Sequence of chain 1.G:
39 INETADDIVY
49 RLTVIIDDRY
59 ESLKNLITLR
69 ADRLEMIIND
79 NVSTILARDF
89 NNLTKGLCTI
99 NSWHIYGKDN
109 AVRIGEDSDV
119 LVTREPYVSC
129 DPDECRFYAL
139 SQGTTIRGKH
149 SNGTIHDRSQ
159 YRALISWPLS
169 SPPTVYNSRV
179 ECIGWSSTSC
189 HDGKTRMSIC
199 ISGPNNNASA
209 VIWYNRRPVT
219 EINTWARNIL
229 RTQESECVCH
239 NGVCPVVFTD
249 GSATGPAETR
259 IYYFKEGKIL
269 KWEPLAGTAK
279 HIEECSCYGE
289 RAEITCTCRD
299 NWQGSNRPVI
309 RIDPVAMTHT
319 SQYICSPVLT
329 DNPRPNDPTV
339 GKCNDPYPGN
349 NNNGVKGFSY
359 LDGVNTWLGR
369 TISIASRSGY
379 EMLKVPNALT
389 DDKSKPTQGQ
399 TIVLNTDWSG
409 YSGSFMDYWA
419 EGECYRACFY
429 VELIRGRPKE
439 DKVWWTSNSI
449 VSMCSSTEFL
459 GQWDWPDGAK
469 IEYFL

This small molecule binds to this protein.
Small molecule (SMILES): CC(=O)N[C@H]1[C@H](O[C@H]2[C@H](O)[C@@H](NC(C)=O)CO[C@@H]2CO)O[C@H](CO)[C@@H](O)[C@@H]1O

Sequence of chain 1.D:
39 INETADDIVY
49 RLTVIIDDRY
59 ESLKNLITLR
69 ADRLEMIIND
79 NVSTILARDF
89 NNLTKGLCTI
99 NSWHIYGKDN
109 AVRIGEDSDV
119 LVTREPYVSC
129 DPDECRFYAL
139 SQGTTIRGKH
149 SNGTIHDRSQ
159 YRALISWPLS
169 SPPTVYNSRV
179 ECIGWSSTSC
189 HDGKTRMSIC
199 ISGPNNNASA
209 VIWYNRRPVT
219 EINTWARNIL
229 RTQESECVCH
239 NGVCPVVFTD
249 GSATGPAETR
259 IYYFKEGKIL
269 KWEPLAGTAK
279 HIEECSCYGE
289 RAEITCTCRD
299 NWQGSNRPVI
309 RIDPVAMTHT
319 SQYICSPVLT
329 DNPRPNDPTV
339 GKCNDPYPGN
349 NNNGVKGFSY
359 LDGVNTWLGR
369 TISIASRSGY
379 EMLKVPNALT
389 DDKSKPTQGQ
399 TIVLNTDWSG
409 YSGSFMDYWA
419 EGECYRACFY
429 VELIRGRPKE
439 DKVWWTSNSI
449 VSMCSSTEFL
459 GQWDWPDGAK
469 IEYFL

Binding-site contacts:
Ligand atom O4 contacts residue TRP442 of chain 1.D at 3.5 Å.
Ligand atom C1 contacts residue ASN150 of chain 1.D at 1.4 Å.
Ligand atom O3 contacts residue TRP442 of chain 1.D at 3.2 Å.
Ligand atom O5 contacts residue ASN150 of chain 1.D at 2.3 Å (h-bond).
Ligand atom C2 contacts residue TRP442 of chain 1.D at 4.3 Å (hydrophobic).
Ligand atom C4 contacts residue TRP442 of chain 1.D at 3.5 Å (hydrophobic).
Ligand atom O7 contacts residue ASN150 of chain 1.D at 3.8 Å.
Ligand atom O6 contacts residue LYS468 of chain 1.G at 4.5 Å.
Ligand atom C7 contacts residue TRP442 of chain 1.D at 4.5 Å (hydrophobic).
Ligand atom C3 contacts residue ASN150 of chain 1.D at 3.7 Å.
Ligand atom C4 contacts residue ASN150 of chain 1.D at 4.3 Å.
Ligand atom C1 contacts residue TRP442 of chain 1.D at 3.7 Å (hydrophobic).
Ligand atom C5 contacts residue ASN150 of chain 1.D at 3.7 Å.
Ligand atom N2 contacts residue TRP442 of chain 1.D at 3.8 Å.
Ligand atom C5 contacts residue TRP442 of chain 1.D at 4.5 Å (hydrophobic).
Ligand atom C7 contacts residue ASN150 of chain 1.D at 3.3 Å.
Ligand atom N2 contacts residue ASN150 of chain 1.D at 2.8 Å (h-bond).
Ligand atom C3 contacts residue TRP442 of chain 1.D at 3.9 Å (hydrophobic).
Ligand atom C8 contacts residue ASN150 of chain 1.D at 3.9 Å.
Ligand atom C2 contacts residue ASN150 of chain 1.D at 2.4 Å.
Ligand atom C8 contacts residue TRP442 of chain 1.D at 3.9 Å (hydrophobic).